Binding-site contacts:
Ligand atom C19 contacts residue FAD1 of chain 1.C at 3.4 Å.
Ligand atom O32 contacts residue HIS162 of chain 1.A at 2.8 Å (h-bond).
Ligand atom C17 contacts residue PHE179 of chain 1.B at 3.8 Å (hydrophobic).
Ligand atom O5 contacts residue DTC1 of chain 1.E at 3.1 Å.
Ligand atom C8 contacts residue TYR129 of chain 1.B at 3.8 Å (hydrophobic).
Ligand atom C2 contacts residue PHE237 of chain 1.B at 3.5 Å (hydrophobic).
Ligand atom C16 contacts residue TYR127 of chain 1.B at 3.6 Å (hydrophobic).
Ligand atom C10 contacts residue DTC1 of chain 1.E at 3.2 Å.
Ligand atom O16 contacts residue TYR129 of chain 1.B at 3.4 Å (h-bond).
Ligand atom C15 contacts residue GLY150 of chain 1.A at 3.5 Å.
Ligand atom O21 contacts residue HIS162 of chain 1.A at 3.7 Å.
Ligand atom O38 contacts residue TYR129 of chain 1.B at 2.9 Å (h-bond).
Ligand atom C18 contacts residue FAD1 of chain 1.C at 3.2 Å.
Ligand atom C18 contacts residue PHE179 of chain 1.B at 3.6 Å (hydrophobic).
Ligand atom C4 contacts residue TYR129 of chain 1.B at 3.4 Å (hydrophobic).
Ligand atom C9 contacts residue DTC1 of chain 1.E at 3.7 Å.
Ligand atom C13 contacts residue TYR129 of chain 1.B at 3.4 Å (hydrophobic).
Ligand atom C4 contacts residue DTC1 of chain 1.E at 3.7 Å.
Ligand atom O17 contacts residue MET155 of chain 1.A at 3.6 Å.
Ligand atom O21 contacts residue FAD1 of chain 1.C at 3.3 Å (h-bond).
Ligand atom C9 contacts residue TYR129 of chain 1.B at 3.6 Å (hydrophobic).
Ligand atom C16 contacts residue FAD1 of chain 1.C at 3.4 Å.
Ligand atom C17 contacts residue FAD1 of chain 1.C at 3.5 Å.
Ligand atom C17 contacts residue TRP106 of chain 1.A at 3.8 Å (hydrophobic).
Ligand atom C6 contacts residue TYR129 of chain 1.B at 3.4 Å (hydrophobic).
Ligand atom C3 contacts residue TYR129 of chain 1.B at 3.5 Å (hydrophobic).
Ligand atom O32 contacts residue GLY151 of chain 1.A at 3.6 Å.
Ligand atom C5 contacts residue FAD1 of chain 1.C at 3.7 Å.
Ligand atom C2 contacts residue PHE233 of chain 1.B at 3.6 Å (hydrophobic).
Ligand atom O16 contacts residue DTC1 of chain 1.E at 3.7 Å.
Ligand atom C7 contacts residue DTC1 of chain 1.E at 3.4 Å.
Ligand atom C14 contacts residue TYR129 of chain 1.B at 3.5 Å (hydrophobic).
Ligand atom C6 contacts residue DTC1 of chain 1.E at 3.2 Å.
Ligand atom C10 contacts residue TYR129 of chain 1.B at 3.3 Å (hydrophobic).
Ligand atom C12 contacts residue HIS162 of chain 1.A at 3.6 Å.
Ligand atom O5 contacts residue TYR129 of chain 1.B at 3.2 Å.
Ligand atom C20 contacts residue FAD1 of chain 1.C at 3.6 Å.
Ligand atom C1 contacts residue MET155 of chain 1.A at 3.7 Å (hydrophobic).
Ligand atom C15 contacts residue GLY151 of chain 1.A at 3.4 Å.
Ligand atom C5 contacts residue TYR127 of chain 1.B at 3.4 Å (hydrophobic).

Sequence of chain 1.B:
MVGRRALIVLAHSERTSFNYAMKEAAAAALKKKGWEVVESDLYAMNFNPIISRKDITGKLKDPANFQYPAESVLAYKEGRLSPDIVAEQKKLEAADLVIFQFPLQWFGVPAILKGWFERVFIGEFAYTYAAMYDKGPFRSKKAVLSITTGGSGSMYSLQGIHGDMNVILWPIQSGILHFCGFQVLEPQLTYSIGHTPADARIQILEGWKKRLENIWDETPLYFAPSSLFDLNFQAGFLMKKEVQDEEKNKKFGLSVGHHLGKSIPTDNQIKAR

This protein binds this small molecule.
Small molecule (SMILES): O=C1Oc2ccccc2C(=O)C1CC1C(=O)Oc2ccccc2C1=O

Sequence of chain 1.A:
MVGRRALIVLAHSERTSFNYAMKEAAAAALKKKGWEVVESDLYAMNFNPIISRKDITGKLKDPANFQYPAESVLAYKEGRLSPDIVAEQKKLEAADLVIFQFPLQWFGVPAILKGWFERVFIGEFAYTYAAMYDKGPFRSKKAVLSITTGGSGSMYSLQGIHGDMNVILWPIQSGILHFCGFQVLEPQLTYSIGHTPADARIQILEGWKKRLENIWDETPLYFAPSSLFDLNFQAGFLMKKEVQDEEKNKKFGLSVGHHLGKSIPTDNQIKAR